Sequence of chain 3.A:
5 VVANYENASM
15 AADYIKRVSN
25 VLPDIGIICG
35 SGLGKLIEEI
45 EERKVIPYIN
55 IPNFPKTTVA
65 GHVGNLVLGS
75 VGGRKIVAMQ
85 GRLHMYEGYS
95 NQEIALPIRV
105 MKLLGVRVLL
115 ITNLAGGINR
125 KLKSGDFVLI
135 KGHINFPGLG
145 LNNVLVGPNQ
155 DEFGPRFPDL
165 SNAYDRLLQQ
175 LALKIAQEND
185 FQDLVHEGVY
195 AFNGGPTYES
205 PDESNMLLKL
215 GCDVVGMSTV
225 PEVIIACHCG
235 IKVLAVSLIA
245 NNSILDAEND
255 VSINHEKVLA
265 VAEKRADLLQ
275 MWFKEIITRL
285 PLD

Binding-site contacts:
Ligand atom C4' contacts residue HIS259 of chain 1.A at 3.8 Å.
Ligand atom C6 contacts residue TYR202 of chain 1.A at 3.9 Å (hydrophobic).
Ligand atom C6 contacts residue LEU118 of chain 1.A at 3.8 Å (hydrophobic).
Ligand atom C3' contacts residue PHE161 of chain 3.A at 3.6 Å (hydrophobic).
Ligand atom C2 contacts residue LEU118 of chain 1.A at 3.4 Å (hydrophobic).
Ligand atom C4' contacts residue SO41 of chain 1.C at 3.2 Å.
Ligand atom C1' contacts residue SO41 of chain 1.C at 2.8 Å.
Ligand atom C4 contacts residue GLY120 of chain 1.A at 3.9 Å.
Ligand atom C5 contacts residue TYR202 of chain 1.A at 3.5 Å (hydrophobic).
Ligand atom C5' contacts residue HIS259 of chain 1.A at 3.4 Å.
Ligand atom O4' contacts residue LEU118 of chain 1.A at 3.7 Å.
Ligand atom C2' contacts residue SO41 of chain 1.C at 2.9 Å.
Ligand atom C4 contacts residue TYR202 of chain 1.A at 3.7 Å (hydrophobic).
Ligand atom C2 contacts residue MET221 of chain 1.A at 4.0 Å (hydrophobic).
Ligand atom O5' contacts residue HIS259 of chain 1.A at 3.0 Å (h-bond).
Ligand atom O3' contacts residue SO41 of chain 1.C at 2.2 Å (h-bond).
Ligand atom O2 contacts residue MET221 of chain 1.A at 2.9 Å (h-bond).
Ligand atom O2' contacts residue SO41 of chain 1.C at 2.7 Å (h-bond).
Ligand atom N4 contacts residue TYR202 of chain 1.A at 3.6 Å.
Ligand atom O3' contacts residue PHE161 of chain 3.A at 4.0 Å.
Ligand atom N3 contacts residue GLY220 of chain 1.A at 3.8 Å.
Ligand atom C1' contacts residue LEU118 of chain 1.A at 3.4 Å (hydrophobic).
Ligand atom N1 contacts residue LEU118 of chain 1.A at 3.3 Å (h-bond).
Ligand atom O2' contacts residue MET221 of chain 1.A at 3.9 Å.
Ligand atom C5' contacts residue TYR202 of chain 1.A at 3.5 Å (hydrophobic).
Ligand atom O2 contacts residue GLY220 of chain 1.A at 3.5 Å.
Ligand atom N4 contacts residue GLU203 of chain 1.A at 3.2 Å (salt-bridge).
Ligand atom N3 contacts residue VAL219 of chain 1.A at 4.0 Å.
Ligand atom O3' contacts residue TYR90 of chain 1.A at 3.6 Å (h-bond).
Ligand atom O4' contacts residue VAL262 of chain 1.A at 4.0 Å.
Ligand atom N4 contacts residue GLY120 of chain 1.A at 3.5 Å (h-bond).
Ligand atom C5' contacts residue PHE161 of chain 3.A at 3.7 Å (hydrophobic).
Ligand atom O4' contacts residue SO41 of chain 1.C at 2.8 Å (h-bond).
Ligand atom O2 contacts residue LEU118 of chain 1.A at 3.6 Å.
Ligand atom O3' contacts residue SER35 of chain 1.A at 3.3 Å (h-bond).
Ligand atom O3' contacts residue HIS88 of chain 1.A at 4.0 Å.
Ligand atom C3' contacts residue SO41 of chain 1.C at 2.9 Å.
Ligand atom O5' contacts residue VAL262 of chain 1.A at 3.6 Å.
Ligand atom C3' contacts residue TYR90 of chain 1.A at 3.9 Å (hydrophobic).
Ligand atom O5' contacts residue TYR202 of chain 1.A at 2.7 Å (h-bond).

This protein binds this small molecule.
Small molecule (SMILES): Nc1ccn([C@@H]2O[C@H](CO)[C@@H](O)[C@H]2O)c(=O)n1

Sequence of chain 1.A:
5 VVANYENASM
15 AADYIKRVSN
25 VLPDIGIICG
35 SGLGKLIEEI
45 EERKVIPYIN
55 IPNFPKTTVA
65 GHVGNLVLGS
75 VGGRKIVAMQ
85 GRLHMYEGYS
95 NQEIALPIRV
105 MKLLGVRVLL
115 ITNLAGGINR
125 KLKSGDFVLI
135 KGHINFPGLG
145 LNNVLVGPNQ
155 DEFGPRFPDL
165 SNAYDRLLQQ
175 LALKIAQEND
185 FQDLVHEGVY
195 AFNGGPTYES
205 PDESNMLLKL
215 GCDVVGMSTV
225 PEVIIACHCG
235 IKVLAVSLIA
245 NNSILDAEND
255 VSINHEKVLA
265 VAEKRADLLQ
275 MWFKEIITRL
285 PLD